Binding-site contacts:
Ligand atom C4' contacts residue LEU143 of chain 1.A at 3.3 Å (hydrophobic).
Ligand atom O5' contacts residue CYS260 of chain 1.A at 3.6 Å.
Ligand atom O3A contacts residue LYS320 of chain 1.A at 3.2 Å (salt-bridge).
Ligand atom O3D contacts residue MET319 of chain 1.A at 2.8 Å (h-bond).
Ligand atom O3D contacts residue GLY257 of chain 1.A at 2.8 Å (h-bond).
Ligand atom C5 contacts residue ASP402 of chain 1.A at 3.4 Å.
Ligand atom O2A contacts residue TYR249 of chain 1.A at 2.6 Å (h-bond).
Ligand atom O4' contacts residue LYS204 of chain 1.A at 3.2 Å (salt-bridge).
Ligand atom O2D contacts residue LYS320 of chain 1.A at 3.4 Å.
Ligand atom O2' contacts residue ARG144 of chain 1.A at 3.5 Å.
Ligand atom O4' contacts residue NAD1 of chain 1.E at 3.5 Å.
Ligand atom O5D contacts residue TYR249 of chain 1.A at 3.4 Å (h-bond).
Ligand atom PA contacts residue TYR249 of chain 1.A at 3.5 Å.
Ligand atom O4 contacts residue ASN251 of chain 1.A at 2.9 Å (h-bond).
Ligand atom O2B contacts residue LYS320 of chain 1.A at 3.0 Å (salt-bridge).
Ligand atom O2 contacts residue SER253 of chain 1.A at 2.7 Å (h-bond).
Ligand atom O2B contacts residue GLU145 of chain 1.A at 2.9 Å (salt-bridge).
Ligand atom O4' contacts residue LEU143 of chain 1.A at 2.8 Å (h-bond).
Ligand atom O3' contacts residue PHE142 of chain 1.A at 2.9 Å (h-bond).
Ligand atom N3 contacts residue ASN251 of chain 1.A at 2.8 Å (h-bond).
Ligand atom O4 contacts residue TYR249 of chain 1.A at 3.1 Å.
Ligand atom N3 contacts residue ASP402 of chain 1.A at 3.3 Å (salt-bridge).
Ligand atom N1 contacts residue ASP402 of chain 1.A at 3.2 Å (salt-bridge).
Ligand atom C3' contacts residue LEU143 of chain 1.A at 3.4 Å (hydrophobic).
Ligand atom O2D contacts residue ASP402 of chain 1.A at 3.0 Å (salt-bridge).
Ligand atom O2D contacts residue MET319 of chain 1.A at 3.4 Å (h-bond).
Ligand atom C2D contacts residue ASP402 of chain 1.A at 3.4 Å.
Ligand atom C5' contacts residue NAD1 of chain 1.E at 3.5 Å.
Ligand atom C5 contacts residue TYR249 of chain 1.A at 3.6 Å (hydrophobic).
Ligand atom C5' contacts residue LEU143 of chain 1.A at 3.3 Å (hydrophobic).
Ligand atom O4' contacts residue PHE142 of chain 1.A at 3.0 Å.
Ligand atom O2' contacts residue ARG244 of chain 2.A at 3.1 Å (salt-bridge).
Ligand atom O2 contacts residue ARG381 of chain 1.A at 3.4 Å (salt-bridge).
Ligand atom C4D contacts residue GLY257 of chain 1.A at 3.2 Å.
Ligand atom C2 contacts residue ASP402 of chain 1.A at 3.2 Å.
Ligand atom C3' contacts residue PHE142 of chain 1.A at 3.5 Å (hydrophobic).
Ligand atom O4 contacts residue ASN250 of chain 1.A at 3.1 Å (h-bond).
Ligand atom O2B contacts residue ARG144 of chain 1.A at 3.6 Å.
Ligand atom O3' contacts residue ARG244 of chain 2.A at 3.2 Å (salt-bridge).
Ligand atom C6 contacts residue ASP402 of chain 1.A at 3.4 Å.

Sequence of chain 1.A:
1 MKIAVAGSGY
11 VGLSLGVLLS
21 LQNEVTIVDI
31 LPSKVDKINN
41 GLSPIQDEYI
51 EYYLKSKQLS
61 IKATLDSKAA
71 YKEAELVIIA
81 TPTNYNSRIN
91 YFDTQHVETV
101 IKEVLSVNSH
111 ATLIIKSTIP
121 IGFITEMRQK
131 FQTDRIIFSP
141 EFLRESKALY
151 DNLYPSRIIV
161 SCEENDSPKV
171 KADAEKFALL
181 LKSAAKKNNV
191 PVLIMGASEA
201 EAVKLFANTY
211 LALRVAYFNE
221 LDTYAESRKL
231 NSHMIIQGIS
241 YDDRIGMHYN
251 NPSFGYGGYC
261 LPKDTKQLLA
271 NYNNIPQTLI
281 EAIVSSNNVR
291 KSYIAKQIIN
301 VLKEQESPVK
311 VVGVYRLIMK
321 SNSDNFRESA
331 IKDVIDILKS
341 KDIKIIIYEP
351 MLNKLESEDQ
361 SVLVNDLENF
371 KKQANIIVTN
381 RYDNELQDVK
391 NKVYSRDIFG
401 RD

A protein and the small-molecule ligand that binds it are described below.
Small molecule (SMILES): O=c1ccn([C@@H]2O[C@H](CO[P](=O)(O)O[P](=O)(O)O[C@H]3OC[C@@H](O)[C@H](O)[C@H]3O)[C@@H](O)[C@H]2O)c(=O)[nH]1

Sequence of chain 2.A:
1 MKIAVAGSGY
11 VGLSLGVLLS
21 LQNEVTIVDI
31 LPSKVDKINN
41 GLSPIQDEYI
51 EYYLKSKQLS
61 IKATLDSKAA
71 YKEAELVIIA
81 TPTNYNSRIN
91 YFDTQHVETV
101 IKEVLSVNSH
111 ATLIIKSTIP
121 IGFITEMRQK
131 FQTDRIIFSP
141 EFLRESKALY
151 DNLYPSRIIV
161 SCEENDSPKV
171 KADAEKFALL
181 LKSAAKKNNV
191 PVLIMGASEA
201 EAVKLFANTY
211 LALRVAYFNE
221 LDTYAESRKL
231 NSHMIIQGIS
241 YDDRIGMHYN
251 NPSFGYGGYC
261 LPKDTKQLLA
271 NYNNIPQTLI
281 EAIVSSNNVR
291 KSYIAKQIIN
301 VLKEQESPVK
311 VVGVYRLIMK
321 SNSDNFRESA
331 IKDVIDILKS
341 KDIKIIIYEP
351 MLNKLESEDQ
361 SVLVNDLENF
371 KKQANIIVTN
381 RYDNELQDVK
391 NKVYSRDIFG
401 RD